Sequence of chain 1.L:
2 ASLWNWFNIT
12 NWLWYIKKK

Binding-site contacts:
Ligand atom N contacts residue LEU4 of chain 1.L at 4.0 Å.
Ligand atom C3 contacts residue SER3 of chain 1.L at 3.7 Å.
Ligand atom C1 contacts residue TRP5 of chain 1.L at 3.8 Å (hydrophobic).
Ligand atom N contacts residue TRP5 of chain 1.L at 4.0 Å.
Ligand atom N contacts residue TYR107 of chain 1.K at 3.9 Å.
Ligand atom C2 contacts residue TRP5 of chain 1.L at 4.2 Å (hydrophobic).
Ligand atom C1 contacts residue LEU4 of chain 1.L at 4.0 Å (hydrophobic).
Ligand atom N contacts residue ASN9 of chain 1.L at 3.8 Å.
Ligand atom C3 contacts residue LEU4 of chain 1.L at 4.2 Å (hydrophobic).
Ligand atom C2 contacts residue LEU4 of chain 1.L at 3.9 Å (hydrophobic).
Ligand atom O contacts residue TRP5 of chain 1.L at 4.0 Å.
Ligand atom C2 contacts residue SER3 of chain 1.L at 3.7 Å.

This small molecule binds to this protein.
Small molecule (SMILES): C=CC(N)=O

Sequence of chain 1.K:
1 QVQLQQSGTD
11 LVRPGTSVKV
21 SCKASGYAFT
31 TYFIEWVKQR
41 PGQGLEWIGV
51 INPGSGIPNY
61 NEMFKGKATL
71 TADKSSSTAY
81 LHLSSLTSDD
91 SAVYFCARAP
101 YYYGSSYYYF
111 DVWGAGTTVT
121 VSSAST